Binding-site contacts:
Ligand atom C7 contacts residue THR119 of chain 1.B at 3.8 Å.
Ligand atom C5 contacts residue ASN117 of chain 1.B at 3.6 Å.
Ligand atom C4 contacts residue ASN117 of chain 1.B at 4.2 Å.
Ligand atom C8 contacts residue THR119 of chain 1.B at 3.5 Å.
Ligand atom C2 contacts residue ASN117 of chain 1.B at 2.4 Å.
Ligand atom N2 contacts residue THR119 of chain 1.B at 3.2 Å (h-bond).
Ligand atom O5 contacts residue ASN117 of chain 1.B at 2.4 Å (h-bond).
Ligand atom C7 contacts residue ASN117 of chain 1.B at 3.3 Å.
Ligand atom C6 contacts residue VAL122 of chain 1.B at 3.7 Å (hydrophobic).
Ligand atom C1 contacts residue THR119 of chain 1.B at 4.4 Å.
Ligand atom O7 contacts residue ASN117 of chain 1.B at 3.3 Å (h-bond).
Ligand atom C5 contacts residue ASN120 of chain 1.B at 4.1 Å.
Ligand atom N2 contacts residue ASN117 of chain 1.B at 2.9 Å (h-bond).
Ligand atom C8 contacts residue ASN117 of chain 1.B at 4.4 Å.
Ligand atom C1 contacts residue ASN117 of chain 1.B at 1.4 Å.
Ligand atom C1 contacts residue ASN120 of chain 1.B at 4.3 Å.
Ligand atom C3 contacts residue ASN117 of chain 1.B at 3.8 Å.
Ligand atom C6 contacts residue ASN120 of chain 1.B at 4.1 Å.
Ligand atom O6 contacts residue VAL122 of chain 1.B at 4.4 Å.
Ligand atom C2 contacts residue THR119 of chain 1.B at 4.2 Å.

A protein and the small-molecule ligand that binds it are described below.
Small molecule (SMILES): CC(=O)N[C@@H]1[C@@H](O)[C@H](O)[C@@H](CO)O[C@H]1O

Sequence of chain 1.B:
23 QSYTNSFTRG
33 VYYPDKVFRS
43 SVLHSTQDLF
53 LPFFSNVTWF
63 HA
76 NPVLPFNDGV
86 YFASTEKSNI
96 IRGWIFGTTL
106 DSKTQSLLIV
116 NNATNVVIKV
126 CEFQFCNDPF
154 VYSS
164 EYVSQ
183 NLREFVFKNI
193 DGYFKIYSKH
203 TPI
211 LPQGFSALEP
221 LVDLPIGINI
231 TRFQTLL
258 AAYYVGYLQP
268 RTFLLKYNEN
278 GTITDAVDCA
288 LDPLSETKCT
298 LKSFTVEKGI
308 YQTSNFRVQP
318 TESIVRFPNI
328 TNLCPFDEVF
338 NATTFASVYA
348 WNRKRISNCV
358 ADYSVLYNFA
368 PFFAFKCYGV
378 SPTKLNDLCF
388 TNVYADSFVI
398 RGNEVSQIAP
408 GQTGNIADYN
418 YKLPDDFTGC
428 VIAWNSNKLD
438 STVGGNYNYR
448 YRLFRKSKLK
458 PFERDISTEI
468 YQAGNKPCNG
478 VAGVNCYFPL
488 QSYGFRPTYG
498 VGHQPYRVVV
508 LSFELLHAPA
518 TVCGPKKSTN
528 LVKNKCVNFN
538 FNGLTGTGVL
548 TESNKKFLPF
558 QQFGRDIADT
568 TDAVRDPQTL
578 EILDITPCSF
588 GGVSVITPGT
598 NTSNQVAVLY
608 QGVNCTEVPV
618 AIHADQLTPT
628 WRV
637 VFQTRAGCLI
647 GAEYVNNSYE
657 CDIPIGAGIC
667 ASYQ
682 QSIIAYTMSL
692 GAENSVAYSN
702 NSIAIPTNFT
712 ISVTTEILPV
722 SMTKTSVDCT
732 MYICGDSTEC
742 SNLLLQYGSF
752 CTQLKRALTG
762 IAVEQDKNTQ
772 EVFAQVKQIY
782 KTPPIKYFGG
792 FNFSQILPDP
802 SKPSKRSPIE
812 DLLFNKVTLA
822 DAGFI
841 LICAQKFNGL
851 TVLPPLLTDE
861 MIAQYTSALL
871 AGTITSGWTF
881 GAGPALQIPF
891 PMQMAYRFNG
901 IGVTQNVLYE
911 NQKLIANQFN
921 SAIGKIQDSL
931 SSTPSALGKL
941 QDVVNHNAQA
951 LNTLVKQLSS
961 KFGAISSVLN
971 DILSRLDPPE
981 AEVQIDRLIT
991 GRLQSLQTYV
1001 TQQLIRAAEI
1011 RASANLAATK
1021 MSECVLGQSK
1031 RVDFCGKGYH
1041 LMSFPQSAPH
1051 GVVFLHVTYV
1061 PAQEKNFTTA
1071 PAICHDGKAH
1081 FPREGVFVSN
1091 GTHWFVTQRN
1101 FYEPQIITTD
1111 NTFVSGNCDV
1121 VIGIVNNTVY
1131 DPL